Sequence of chain 1.A:
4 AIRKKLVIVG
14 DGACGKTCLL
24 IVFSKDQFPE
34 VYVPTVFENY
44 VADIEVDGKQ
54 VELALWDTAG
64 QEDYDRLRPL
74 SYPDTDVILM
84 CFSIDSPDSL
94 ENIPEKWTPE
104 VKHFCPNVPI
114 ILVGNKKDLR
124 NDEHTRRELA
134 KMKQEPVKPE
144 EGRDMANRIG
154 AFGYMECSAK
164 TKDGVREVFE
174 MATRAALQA

This protein binds this small molecule.
Small molecule (SMILES): CC(=O)n1cc2ccc(N)cc2c1

Sequence of chain 1.B:
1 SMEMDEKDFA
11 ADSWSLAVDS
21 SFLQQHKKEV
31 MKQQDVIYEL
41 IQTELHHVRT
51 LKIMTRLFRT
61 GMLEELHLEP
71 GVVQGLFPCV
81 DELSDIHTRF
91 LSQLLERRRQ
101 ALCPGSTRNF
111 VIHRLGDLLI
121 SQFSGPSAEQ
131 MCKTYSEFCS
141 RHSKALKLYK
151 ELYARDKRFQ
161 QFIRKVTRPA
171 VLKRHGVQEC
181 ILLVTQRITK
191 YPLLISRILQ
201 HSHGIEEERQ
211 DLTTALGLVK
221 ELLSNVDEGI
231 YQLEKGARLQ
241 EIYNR

Binding-site contacts:
Ligand atom C01 contacts residue ARG197 of chain 1.B at 3.6 Å.
Ligand atom C08 contacts residue VAL36 of chain 1.A at 3.7 Å (hydrophobic).
Ligand atom C06 contacts residue ARG197 of chain 1.B at 3.7 Å.
Ligand atom C01 contacts residue LEU193 of chain 1.B at 3.3 Å (hydrophobic).
Ligand atom C07 contacts residue VAL36 of chain 1.A at 4.3 Å (hydrophobic).
Ligand atom O03 contacts residue SER196 of chain 1.B at 4.1 Å.
Ligand atom C02 contacts residue LEU193 of chain 1.B at 4.5 Å (hydrophobic).
Ligand atom C13 contacts residue ARG197 of chain 1.B at 3.9 Å.
Ligand atom C05 contacts residue THR38 of chain 1.A at 4.0 Å.
Ligand atom N10 contacts residue VAL36 of chain 1.A at 3.9 Å.
Ligand atom C11 contacts residue ARG197 of chain 1.B at 3.8 Å.
Ligand atom C13 contacts residue GLN200 of chain 1.B at 4.1 Å.
Ligand atom C09 contacts residue ARG197 of chain 1.B at 3.6 Å.
Ligand atom C05 contacts residue ARG197 of chain 1.B at 3.6 Å.
Ligand atom C08 contacts residue PRO37 of chain 1.A at 4.3 Å (hydrophobic).
Ligand atom C02 contacts residue GLN200 of chain 1.B at 4.0 Å.
Ligand atom C02 contacts residue ARG197 of chain 1.B at 3.6 Å.
Ligand atom C12 contacts residue ARG197 of chain 1.B at 3.6 Å.
Ligand atom O03 contacts residue ARG197 of chain 1.B at 3.8 Å.
Ligand atom N10 contacts residue ARG197 of chain 1.B at 3.9 Å.
Ligand atom C09 contacts residue VAL36 of chain 1.A at 4.4 Å (hydrophobic).
Ligand atom O03 contacts residue GLN200 of chain 1.B at 2.9 Å (h-bond).
Ligand atom N04 contacts residue ARG197 of chain 1.B at 3.6 Å.
Ligand atom C01 contacts residue SER196 of chain 1.B at 4.0 Å.
Ligand atom C07 contacts residue ARG197 of chain 1.B at 3.5 Å.
Ligand atom C08 contacts residue ARG197 of chain 1.B at 3.8 Å.
Ligand atom C07 contacts residue THR38 of chain 1.A at 4.1 Å.
Ligand atom C07 contacts residue PRO37 of chain 1.A at 4.0 Å (hydrophobic).